A small-molecule ligand and the protein it binds are described below.
Small molecule (SMILES): NS(=O)(=O)NCCNc1nonc1/C(=N/O)Nc1ccc(F)c(Br)c1

Sequence of chain 1.A:
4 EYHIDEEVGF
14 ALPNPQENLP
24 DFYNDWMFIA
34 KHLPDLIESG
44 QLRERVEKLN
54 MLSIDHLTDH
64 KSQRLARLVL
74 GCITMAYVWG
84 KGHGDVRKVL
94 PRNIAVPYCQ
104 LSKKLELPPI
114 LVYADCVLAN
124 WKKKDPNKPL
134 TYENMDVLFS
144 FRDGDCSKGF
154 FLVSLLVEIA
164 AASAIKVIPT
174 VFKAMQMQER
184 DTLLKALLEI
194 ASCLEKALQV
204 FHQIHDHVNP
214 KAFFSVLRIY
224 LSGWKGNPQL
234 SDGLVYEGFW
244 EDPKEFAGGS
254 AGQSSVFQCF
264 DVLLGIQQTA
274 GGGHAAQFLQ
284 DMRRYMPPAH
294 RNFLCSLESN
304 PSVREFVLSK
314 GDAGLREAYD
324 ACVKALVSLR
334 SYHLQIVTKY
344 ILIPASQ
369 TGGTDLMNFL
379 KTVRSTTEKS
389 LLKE

Binding-site contacts:
Ligand atom C6 contacts residue ALA254 of chain 1.A at 3.3 Å (hydrophobic).
Ligand atom C10 contacts residue PHE153 of chain 1.A at 3.7 Å (hydrophobic).
Ligand atom N11 contacts residue HEM1 of chain 1.C at 3.0 Å (h-bond).
Ligand atom C5 contacts residue PHE153 of chain 1.A at 3.1 Å (hydrophobic).
Ligand atom O12 contacts residue ALA254 of chain 1.A at 3.3 Å (h-bond).
Ligand atom C6 contacts residue PHE153 of chain 1.A at 3.3 Å (hydrophobic).
Ligand atom C4 contacts residue SER157 of chain 1.A at 3.5 Å.
Ligand atom N11 contacts residue SER253 of chain 1.A at 3.7 Å.
Ligand atom O23 contacts residue ARG221 of chain 1.A at 3.4 Å.
Ligand atom N9 contacts residue SER253 of chain 1.A at 3.5 Å.
Ligand atom F7 contacts residue VAL120 of chain 1.A at 2.9 Å.
Ligand atom F7 contacts residue PHE154 of chain 1.A at 3.0 Å.
Ligand atom N17 contacts residue PHE216 of chain 1.A at 3.5 Å.
Ligand atom BR8 contacts residue LEU224 of chain 1.A at 3.5 Å.
Ligand atom N18 contacts residue HEM1 of chain 1.C at 3.6 Å (h-bond).
Ligand atom C19 contacts residue HEM1 of chain 1.C at 3.4 Å.
Ligand atom O12 contacts residue SER253 of chain 1.A at 3.8 Å.
Ligand atom O16 contacts residue PHE216 of chain 1.A at 3.3 Å.
Ligand atom BR8 contacts residue CYS119 of chain 1.A at 3.4 Å.
Ligand atom C1 contacts residue SER253 of chain 1.A at 3.3 Å.
Ligand atom C4 contacts residue PHE153 of chain 1.A at 3.3 Å (hydrophobic).
Ligand atom BR8 contacts residue GLY252 of chain 1.A at 3.4 Å.
Ligand atom N11 contacts residue ALA254 of chain 1.A at 3.7 Å.
Ligand atom C1 contacts residue ALA254 of chain 1.A at 3.6 Å (hydrophobic).
Ligand atom C3 contacts residue PHE153 of chain 1.A at 3.7 Å (hydrophobic).
Ligand atom N9 contacts residue PHE153 of chain 1.A at 3.5 Å.
Ligand atom C5 contacts residue ALA254 of chain 1.A at 3.6 Å (hydrophobic).
Ligand atom C4 contacts residue VAL120 of chain 1.A at 3.5 Å (hydrophobic).
Ligand atom C20 contacts residue HEM1 of chain 1.C at 3.7 Å.
Ligand atom C3 contacts residue VAL120 of chain 1.A at 3.5 Å (hydrophobic).
Ligand atom C10 contacts residue ALA254 of chain 1.A at 3.5 Å (hydrophobic).
Ligand atom C5 contacts residue SER157 of chain 1.A at 3.5 Å.
Ligand atom O24 contacts residue LEU374 of chain 1.A at 3.6 Å.
Ligand atom N9 contacts residue ALA254 of chain 1.A at 2.9 Å (h-bond).
Ligand atom C1 contacts residue PHE153 of chain 1.A at 3.7 Å (hydrophobic).
Ligand atom F7 contacts residue CYS119 of chain 1.A at 3.0 Å.
Ligand atom C6 contacts residue SER253 of chain 1.A at 3.5 Å.
Ligand atom N21 contacts residue HEM1 of chain 1.C at 3.7 Å.
Ligand atom N17 contacts residue PHE153 of chain 1.A at 3.2 Å.
Ligand atom O12 contacts residue HEM1 of chain 1.C at 2.1 Å.